A protein and the small-molecule ligand that binds it are described below.
Small molecule (SMILES): O=C(O)/C=C/c1cccc(C(=O)Nc2ccc(Cl)cc2)c1

Sequence of chain 1.A:
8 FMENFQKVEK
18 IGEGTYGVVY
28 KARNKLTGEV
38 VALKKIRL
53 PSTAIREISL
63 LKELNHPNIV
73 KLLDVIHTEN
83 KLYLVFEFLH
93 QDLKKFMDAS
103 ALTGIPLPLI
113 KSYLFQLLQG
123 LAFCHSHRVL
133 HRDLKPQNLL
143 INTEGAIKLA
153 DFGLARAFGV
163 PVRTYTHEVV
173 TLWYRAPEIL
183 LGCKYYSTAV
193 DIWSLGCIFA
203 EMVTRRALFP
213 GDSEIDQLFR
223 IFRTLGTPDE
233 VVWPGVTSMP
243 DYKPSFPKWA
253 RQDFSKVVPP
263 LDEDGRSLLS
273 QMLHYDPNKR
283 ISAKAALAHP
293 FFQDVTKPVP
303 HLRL

Binding-site contacts:
Ligand atom O3 contacts residue PHE221 of chain 1.A at 3.4 Å.
Ligand atom C8 contacts residue TRP251 of chain 1.A at 4.2 Å (hydrophobic).
Ligand atom C8 contacts residue PRO249 of chain 1.A at 3.8 Å (hydrophobic).
Ligand atom C12 contacts residue PHE221 of chain 1.A at 3.9 Å (hydrophobic).
Ligand atom C16 contacts residue ARG225 of chain 1.A at 4.5 Å.
Ligand atom C6 contacts residue PRO249 of chain 1.A at 4.0 Å (hydrophobic).
Ligand atom C16 contacts residue TRP251 of chain 1.A at 3.5 Å (hydrophobic).
Ligand atom O2 contacts residue TRP251 of chain 1.A at 4.5 Å.
Ligand atom C4 contacts residue TRP251 of chain 1.A at 3.6 Å (hydrophobic).
Ligand atom C3 contacts residue TRP251 of chain 1.A at 3.5 Å (hydrophobic).
Ligand atom O1 contacts residue TRP251 of chain 1.A at 3.0 Å (h-bond).
Ligand atom O3 contacts residue PRO249 of chain 1.A at 4.2 Å.
Ligand atom C5 contacts residue TRP251 of chain 1.A at 4.5 Å (hydrophobic).
Ligand atom C2 contacts residue ARG225 of chain 1.A at 4.0 Å.
Ligand atom C9 contacts residue PRO249 of chain 1.A at 4.1 Å (hydrophobic).
Ligand atom O2 contacts residue ARG225 of chain 1.A at 3.4 Å.
Ligand atom O3 contacts residue TRP251 of chain 1.A at 3.8 Å.
Ligand atom O1 contacts residue ARG225 of chain 1.A at 3.7 Å.
Ligand atom C1 contacts residue ARG225 of chain 1.A at 3.4 Å.
Ligand atom C2 contacts residue TRP251 of chain 1.A at 3.7 Å (hydrophobic).
Ligand atom C11 contacts residue PHE221 of chain 1.A at 3.4 Å (hydrophobic).
Ligand atom C7 contacts residue PRO249 of chain 1.A at 3.5 Å (hydrophobic).
Ligand atom C1 contacts residue TRP251 of chain 1.A at 3.5 Å (hydrophobic).
Ligand atom C5 contacts residue PRO249 of chain 1.A at 4.4 Å (hydrophobic).
Ligand atom C9 contacts residue PHE221 of chain 1.A at 4.4 Å (hydrophobic).
Ligand atom O3 contacts residue ARG225 of chain 1.A at 4.1 Å.